A small-molecule ligand and the protein it binds are described below.
Small molecule (SMILES): CC(=O)N[C@@H]1O[C@H](CO)[C@@H](O)[C@H](O)[C@H]1O

Binding-site contacts:
Ligand atom C7 contacts residue ASN285 of chain 1.B at 3.2 Å.
Ligand atom O4 contacts residue ASN485 of chain 1.B at 3.4 Å (h-bond).
Ligand atom C2 contacts residue GLU673 of chain 1.B at 3.8 Å.
Ligand atom C3 contacts residue GLY676 of chain 1.B at 3.9 Å.
Ligand atom O3 contacts residue GLU673 of chain 1.B at 2.7 Å (salt-bridge).
Ligand atom O7 contacts residue ASN285 of chain 1.B at 3.5 Å (h-bond).
Ligand atom N1 contacts residue ASN285 of chain 1.B at 3.2 Å (h-bond).
Ligand atom C6 contacts residue ASN485 of chain 1.B at 3.4 Å.
Ligand atom O4 contacts residue GLY676 of chain 1.B at 2.8 Å (h-bond).
Ligand atom C2 contacts residue HIS378 of chain 1.B at 3.5 Å.
Ligand atom C6 contacts residue HIS378 of chain 1.B at 3.4 Å.
Ligand atom C8 contacts residue ASP340 of chain 1.B at 3.4 Å.
Ligand atom O2 contacts residue TYR574 of chain 1.B at 3.1 Å (h-bond).
Ligand atom O3 contacts residue ALA674 of chain 1.B at 3.3 Å (h-bond).
Ligand atom O5 contacts residue HIS378 of chain 1.B at 3.6 Å.
Ligand atom C8 contacts residue THR379 of chain 1.B at 4.0 Å.
Ligand atom C6 contacts residue GLY136 of chain 1.B at 3.7 Å.
Ligand atom C1 contacts residue ASN285 of chain 1.B at 3.6 Å.
Ligand atom C4 contacts residue ASN485 of chain 1.B at 4.0 Å.
Ligand atom C6 contacts residue LEU137 of chain 1.B at 3.7 Å (hydrophobic).
Ligand atom C1 contacts residue HIS378 of chain 1.B at 3.6 Å.
Ligand atom C8 contacts residue LEU137 of chain 1.B at 3.9 Å (hydrophobic).
Ligand atom O3 contacts residue GLY676 of chain 1.B at 3.2 Å (h-bond).
Ligand atom N1 contacts residue HIS378 of chain 1.B at 3.0 Å (h-bond).
Ligand atom O2 contacts residue GLU673 of chain 1.B at 3.1 Å (salt-bridge).
Ligand atom C5 contacts residue GLY136 of chain 1.B at 3.8 Å.
Ligand atom C4 contacts residue GLY676 of chain 1.B at 3.7 Å.
Ligand atom C2 contacts residue ASN285 of chain 1.B at 3.5 Å.
Ligand atom O6 contacts residue VAL456 of chain 1.B at 3.8 Å.
Ligand atom O6 contacts residue ASN485 of chain 1.B at 2.8 Å (h-bond).
Ligand atom C3 contacts residue GLU673 of chain 1.B at 3.3 Å.
Ligand atom O6 contacts residue HIS378 of chain 1.B at 2.6 Å (h-bond).
Ligand atom O3 contacts residue SER675 of chain 1.B at 3.0 Å (h-bond).
Ligand atom C8 contacts residue ASN285 of chain 1.B at 3.8 Å.
Ligand atom O2 contacts residue ASN285 of chain 1.B at 2.5 Å (h-bond).
Ligand atom C5 contacts residue LEU137 of chain 1.B at 3.7 Å (hydrophobic).
Ligand atom O7 contacts residue LEU137 of chain 1.B at 3.5 Å.
Ligand atom C7 contacts residue LEU137 of chain 1.B at 3.8 Å (hydrophobic).
Ligand atom O4 contacts residue SER675 of chain 1.B at 3.7 Å.
Ligand atom O5 contacts residue LEU137 of chain 1.B at 3.9 Å.

Sequence of chain 1.B:
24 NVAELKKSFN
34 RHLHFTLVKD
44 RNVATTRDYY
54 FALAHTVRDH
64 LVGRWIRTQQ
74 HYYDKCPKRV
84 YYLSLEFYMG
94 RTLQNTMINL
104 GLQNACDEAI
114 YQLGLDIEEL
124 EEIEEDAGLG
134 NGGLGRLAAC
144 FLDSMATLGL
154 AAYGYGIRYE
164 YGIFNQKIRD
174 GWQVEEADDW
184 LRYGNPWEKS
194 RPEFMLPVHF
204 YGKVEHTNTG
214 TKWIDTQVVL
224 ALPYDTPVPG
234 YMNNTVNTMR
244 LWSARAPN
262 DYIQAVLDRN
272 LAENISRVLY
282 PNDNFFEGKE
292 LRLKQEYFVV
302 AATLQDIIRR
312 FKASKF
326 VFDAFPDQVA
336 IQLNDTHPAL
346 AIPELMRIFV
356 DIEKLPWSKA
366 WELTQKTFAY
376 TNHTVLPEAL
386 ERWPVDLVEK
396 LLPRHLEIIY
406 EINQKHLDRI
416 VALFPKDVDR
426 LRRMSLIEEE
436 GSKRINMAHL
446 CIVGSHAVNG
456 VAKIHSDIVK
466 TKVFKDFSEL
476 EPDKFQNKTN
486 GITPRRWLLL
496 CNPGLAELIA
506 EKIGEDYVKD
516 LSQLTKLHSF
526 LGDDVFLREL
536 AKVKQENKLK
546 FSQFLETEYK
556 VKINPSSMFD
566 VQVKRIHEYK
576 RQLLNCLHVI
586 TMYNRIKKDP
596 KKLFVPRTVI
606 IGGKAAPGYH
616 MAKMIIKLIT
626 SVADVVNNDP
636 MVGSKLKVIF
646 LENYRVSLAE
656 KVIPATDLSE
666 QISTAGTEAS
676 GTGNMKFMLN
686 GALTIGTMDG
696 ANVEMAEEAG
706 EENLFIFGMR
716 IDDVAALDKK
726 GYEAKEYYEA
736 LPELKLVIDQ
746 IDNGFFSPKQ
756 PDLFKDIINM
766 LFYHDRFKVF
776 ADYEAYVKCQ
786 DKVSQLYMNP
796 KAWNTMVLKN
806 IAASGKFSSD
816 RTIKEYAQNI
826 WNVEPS